The protein below binds the small molecule below.
Small molecule (SMILES): CC1(C)O[C@@H]2[C@@H](CO[C@@]3(COS(N)(=O)=O)OC(C)(C)O[C@@H]23)O1

Sequence of chain 1.A:
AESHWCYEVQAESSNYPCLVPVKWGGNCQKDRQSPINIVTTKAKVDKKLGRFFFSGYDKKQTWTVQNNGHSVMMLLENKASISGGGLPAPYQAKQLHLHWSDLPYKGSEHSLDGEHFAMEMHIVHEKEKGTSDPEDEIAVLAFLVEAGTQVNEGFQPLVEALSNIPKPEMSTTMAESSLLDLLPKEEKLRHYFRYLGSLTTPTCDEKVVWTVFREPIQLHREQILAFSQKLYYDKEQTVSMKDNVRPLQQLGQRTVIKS

Binding-site contacts:
Ligand atom NAP contacts residue GLU109 of chain 1.A at 3.9 Å.
Ligand atom OAI contacts residue VAL147 of chain 1.A at 3.7 Å.
Ligand atom OAH contacts residue THR208 of chain 1.A at 2.5 Å (h-bond).
Ligand atom OAA contacts residue ASN68 of chain 1.A at 3.0 Å (h-bond).
Ligand atom CAB contacts residue ASN68 of chain 1.A at 3.5 Å.
Ligand atom CAG contacts residue GLN95 of chain 1.A at 3.4 Å.
Ligand atom OAI contacts residue HIS97 of chain 1.A at 3.5 Å.
Ligand atom CAD contacts residue SER71 of chain 1.A at 3.5 Å.
Ligand atom SAO contacts residue THR207 of chain 1.A at 3.8 Å.
Ligand atom CAK contacts residue HIS97 of chain 1.A at 3.8 Å.
Ligand atom NAP contacts residue HIS99 of chain 1.A at 3.5 Å (h-bond).
Ligand atom OAI contacts residue HIS122 of chain 1.A at 3.5 Å (h-bond).
Ligand atom SAO contacts residue HIS97 of chain 1.A at 3.8 Å.
Ligand atom CAD contacts residue HIS97 of chain 1.A at 3.8 Å.
Ligand atom CAJ contacts residue SER71 of chain 1.A at 3.8 Å.
Ligand atom CAU contacts residue GLN95 of chain 1.A at 3.8 Å.
Ligand atom SAO contacts residue ZN1 of chain 1.E at 3.1 Å.
Ligand atom CAG contacts residue HIS97 of chain 1.A at 3.9 Å.
Ligand atom OAS contacts residue LEU206 of chain 1.A at 3.2 Å.
Ligand atom CAE contacts residue ASN68 of chain 1.A at 3.9 Å.
Ligand atom OAN contacts residue HIS97 of chain 1.A at 3.4 Å.
Ligand atom CAM contacts residue THR208 of chain 1.A at 3.5 Å.
Ligand atom OAS contacts residue THR207 of chain 1.A at 2.9 Å (h-bond).
Ligand atom NAP contacts residue HIS97 of chain 1.A at 3.4 Å (h-bond).
Ligand atom OAN contacts residue ZN1 of chain 1.E at 3.8 Å.
Ligand atom CAK contacts residue GLN95 of chain 1.A at 3.6 Å.
Ligand atom CAC contacts residue THR208 of chain 1.A at 3.5 Å.
Ligand atom OAR contacts residue THR208 of chain 1.A at 3.9 Å.
Ligand atom OAI contacts residue ZN1 of chain 1.E at 3.1 Å.
Ligand atom NAP contacts residue ZN1 of chain 1.E at 2.0 Å.
Ligand atom CAD contacts residue ASN68 of chain 1.A at 3.6 Å.
Ligand atom CAV contacts residue GLN95 of chain 1.A at 3.7 Å.
Ligand atom OAF contacts residue HIS97 of chain 1.A at 3.1 Å (h-bond).
Ligand atom OAI contacts residue VAL124 of chain 1.A at 3.9 Å.
Ligand atom OAQ contacts residue GLN95 of chain 1.A at 2.9 Å (h-bond).
Ligand atom OAF contacts residue GLN95 of chain 1.A at 3.7 Å.
Ligand atom CAL contacts residue THR208 of chain 1.A at 3.5 Å.
Ligand atom NAP contacts residue THR207 of chain 1.A at 2.8 Å (h-bond).
Ligand atom CAV contacts residue LEU206 of chain 1.A at 3.9 Å (hydrophobic).
Ligand atom NAP contacts residue HIS122 of chain 1.A at 3.4 Å (h-bond).